Binding-site contacts:
Ligand atom C3 contacts residue ASN165 of chain 1.I at 3.7 Å.
Ligand atom C8 contacts residue TYR75 of chain 1.K at 4.4 Å (hydrophobic).
Ligand atom C6 contacts residue VAL142 of chain 1.I at 3.9 Å (hydrophobic).
Ligand atom C7 contacts residue ASN165 of chain 1.I at 3.7 Å.
Ligand atom C6 contacts residue ARG160 of chain 1.I at 3.6 Å.
Ligand atom O5 contacts residue ASN165 of chain 1.I at 2.3 Å (h-bond).
Ligand atom N2 contacts residue THR166 of chain 1.I at 4.0 Å.
Ligand atom O7 contacts residue ARG276 of chain 1.E at 4.1 Å.
Ligand atom C7 contacts residue THR166 of chain 1.I at 4.5 Å.
Ligand atom O5 contacts residue ARG160 of chain 1.I at 2.9 Å (salt-bridge).
Ligand atom C4 contacts residue ASN165 of chain 1.I at 4.1 Å.
Ligand atom C5 contacts residue ARG160 of chain 1.I at 3.6 Å.
Ligand atom C8 contacts residue THR166 of chain 1.I at 3.9 Å.
Ligand atom C2 contacts residue ASN165 of chain 1.I at 2.3 Å.
Ligand atom C1 contacts residue ARG160 of chain 1.I at 3.6 Å.
Ligand atom C1 contacts residue ASN165 of chain 1.I at 1.4 Å.
Ligand atom O7 contacts residue ASN165 of chain 1.I at 4.1 Å.
Ligand atom C7 contacts residue ARG276 of chain 1.E at 4.1 Å.
Ligand atom C8 contacts residue ARG276 of chain 1.E at 3.8 Å.
Ligand atom N2 contacts residue ASN165 of chain 1.I at 2.8 Å (h-bond).
Ligand atom O6 contacts residue VAL142 of chain 1.I at 3.7 Å.
Ligand atom C5 contacts residue ASN165 of chain 1.I at 3.6 Å.

The small molecule below binds the protein below.
Small molecule (SMILES): CC(=O)N[C@H]1[C@H](O[C@H]2[C@H](O)[C@@H](NC(C)=O)CO[C@@H]2CO)O[C@H](CO)[C@@H](O)[C@@H]1O

Sequence of chain 1.I:
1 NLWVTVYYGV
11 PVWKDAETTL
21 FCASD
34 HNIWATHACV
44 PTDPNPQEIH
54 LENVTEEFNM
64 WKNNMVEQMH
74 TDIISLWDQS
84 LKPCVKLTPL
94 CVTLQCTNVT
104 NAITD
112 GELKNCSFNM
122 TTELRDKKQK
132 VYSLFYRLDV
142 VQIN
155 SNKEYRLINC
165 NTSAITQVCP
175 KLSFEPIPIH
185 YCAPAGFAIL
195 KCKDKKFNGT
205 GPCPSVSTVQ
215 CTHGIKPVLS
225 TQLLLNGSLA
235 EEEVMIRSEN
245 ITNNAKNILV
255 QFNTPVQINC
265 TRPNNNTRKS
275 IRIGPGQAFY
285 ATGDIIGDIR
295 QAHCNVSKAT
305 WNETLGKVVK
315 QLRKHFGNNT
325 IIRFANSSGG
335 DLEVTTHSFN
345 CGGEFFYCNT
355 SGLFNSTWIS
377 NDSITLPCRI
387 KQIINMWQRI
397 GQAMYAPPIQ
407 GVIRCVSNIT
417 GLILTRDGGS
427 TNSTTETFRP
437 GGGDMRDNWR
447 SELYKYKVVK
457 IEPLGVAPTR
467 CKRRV

Sequence of chain 1.K:
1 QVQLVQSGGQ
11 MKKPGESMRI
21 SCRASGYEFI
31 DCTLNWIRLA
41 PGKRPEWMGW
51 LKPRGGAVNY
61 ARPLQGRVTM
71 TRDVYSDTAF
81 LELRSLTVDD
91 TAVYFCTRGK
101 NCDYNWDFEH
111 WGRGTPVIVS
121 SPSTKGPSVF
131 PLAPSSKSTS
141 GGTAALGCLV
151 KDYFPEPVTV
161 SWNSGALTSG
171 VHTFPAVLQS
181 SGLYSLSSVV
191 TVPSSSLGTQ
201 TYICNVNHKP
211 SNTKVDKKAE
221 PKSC

Sequence of chain 1.E:
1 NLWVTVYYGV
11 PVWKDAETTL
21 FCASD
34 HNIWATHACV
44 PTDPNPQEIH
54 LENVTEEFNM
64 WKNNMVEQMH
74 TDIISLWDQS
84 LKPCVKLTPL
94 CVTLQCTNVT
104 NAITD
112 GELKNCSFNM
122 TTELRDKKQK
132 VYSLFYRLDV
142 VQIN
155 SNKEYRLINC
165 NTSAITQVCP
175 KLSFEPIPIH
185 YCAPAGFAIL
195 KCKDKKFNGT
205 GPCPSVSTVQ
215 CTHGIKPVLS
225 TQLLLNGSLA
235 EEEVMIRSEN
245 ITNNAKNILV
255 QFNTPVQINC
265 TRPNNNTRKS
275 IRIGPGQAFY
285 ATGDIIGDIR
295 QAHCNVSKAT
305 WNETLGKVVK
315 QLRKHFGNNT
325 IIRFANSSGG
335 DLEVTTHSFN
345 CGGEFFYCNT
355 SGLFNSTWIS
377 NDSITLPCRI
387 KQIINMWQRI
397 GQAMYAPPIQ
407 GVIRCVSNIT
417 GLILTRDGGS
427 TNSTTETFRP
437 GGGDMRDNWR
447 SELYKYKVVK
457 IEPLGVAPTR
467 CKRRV